The protein below binds the small molecule below.
Small molecule (SMILES): C[C@H](CO)OC[C@@H](C)OC[C@@H](C)OC[C@@H](C)OC[C@@H](C)OC[C@H](C)OC[C@@H](C)O

Sequence of chain 1.A:
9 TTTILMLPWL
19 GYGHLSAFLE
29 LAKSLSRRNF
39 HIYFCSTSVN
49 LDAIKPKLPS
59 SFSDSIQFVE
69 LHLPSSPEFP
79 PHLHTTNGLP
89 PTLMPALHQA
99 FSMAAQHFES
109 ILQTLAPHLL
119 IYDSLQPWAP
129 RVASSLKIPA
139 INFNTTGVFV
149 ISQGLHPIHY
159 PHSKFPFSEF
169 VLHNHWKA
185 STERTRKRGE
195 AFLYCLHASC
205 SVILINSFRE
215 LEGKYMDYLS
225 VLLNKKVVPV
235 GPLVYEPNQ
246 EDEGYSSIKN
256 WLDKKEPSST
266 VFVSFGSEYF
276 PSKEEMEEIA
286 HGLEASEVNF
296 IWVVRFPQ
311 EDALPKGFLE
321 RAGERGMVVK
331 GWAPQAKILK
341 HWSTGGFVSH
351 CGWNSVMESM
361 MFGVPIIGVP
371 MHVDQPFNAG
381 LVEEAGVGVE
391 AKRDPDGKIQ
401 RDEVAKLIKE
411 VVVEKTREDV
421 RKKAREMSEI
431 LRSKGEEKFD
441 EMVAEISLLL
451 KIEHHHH

Binding-site contacts:
Ligand atom C12 contacts residue PHE165 of chain 1.A at 4.2 Å (hydrophobic).
Ligand atom C16 contacts residue PRO164 of chain 1.A at 3.5 Å (hydrophobic).
Ligand atom O5 contacts residue ASP221 of chain 1.A at 4.0 Å.
Ligand atom C1 contacts residue TYR158 of chain 1.A at 3.9 Å (hydrophobic).
Ligand atom C18 contacts residue ASP221 of chain 1.A at 4.3 Å.
Ligand atom O4 contacts residue PHE165 of chain 1.A at 4.3 Å.
Ligand atom C5 contacts residue TYR158 of chain 1.A at 4.0 Å (hydrophobic).
Ligand atom C1 contacts residue SER161 of chain 1.A at 3.6 Å.
Ligand atom C9 contacts residue PHE165 of chain 1.A at 3.4 Å (hydrophobic).
Ligand atom OH contacts residue SER161 of chain 1.A at 3.1 Å (h-bond).
Ligand atom O6 contacts residue TYR222 of chain 1.A at 4.1 Å.
Ligand atom C3 contacts residue SER161 of chain 1.A at 4.5 Å.
Ligand atom C2 contacts residue TYR158 of chain 1.A at 3.8 Å (hydrophobic).
Ligand atom O6 contacts residue PHE165 of chain 1.A at 4.2 Å.
Ligand atom C5 contacts residue TYR222 of chain 1.A at 4.1 Å (hydrophobic).
Ligand atom O4 contacts residue LYS218 of chain 1.A at 4.2 Å.
Ligand atom C12 contacts residue TYR222 of chain 1.A at 4.3 Å (hydrophobic).
Ligand atom OH contacts residue LYS162 of chain 1.A at 3.4 Å (salt-bridge).
Ligand atom O2 contacts residue TYR158 of chain 1.A at 3.2 Å.
Ligand atom C18 contacts residue VAL225 of chain 1.A at 3.6 Å (hydrophobic).
Ligand atom O2 contacts residue TYR222 of chain 1.A at 4.2 Å.
Ligand atom C10 contacts residue PHE165 of chain 1.A at 4.5 Å (hydrophobic).
Ligand atom C15 contacts residue TYR158 of chain 1.A at 3.9 Å (hydrophobic).
Ligand atom C10 contacts residue ASP221 of chain 1.A at 4.3 Å.
Ligand atom O5 contacts residue PHE165 of chain 1.A at 4.4 Å.
Ligand atom C14 contacts residue TYR222 of chain 1.A at 4.1 Å (hydrophobic).
Ligand atom C3 contacts residue TYR158 of chain 1.A at 3.8 Å (hydrophobic).
Ligand atom C17 contacts residue TYR158 of chain 1.A at 4.1 Å (hydrophobic).
Ligand atom C17 contacts residue VAL225 of chain 1.A at 4.5 Å (hydrophobic).
Ligand atom C11 contacts residue PHE165 of chain 1.A at 3.5 Å (hydrophobic).
Ligand atom C2 contacts residue SER161 of chain 1.A at 3.1 Å.